Binding-site contacts:
Ligand atom O5 contacts residue ASN694 of chain 1.D at 2.4 Å (h-bond).
Ligand atom O7 contacts residue ASN694 of chain 1.D at 4.1 Å.
Ligand atom C8 contacts residue GLY1116 of chain 1.D at 3.6 Å.
Ligand atom C6 contacts residue ASP781 of chain 1.E at 4.2 Å.
Ligand atom O6 contacts residue ASP781 of chain 1.E at 4.1 Å.
Ligand atom C8 contacts residue ASN694 of chain 1.D at 4.5 Å.
Ligand atom C1 contacts residue ASN694 of chain 1.D at 1.4 Å.
Ligand atom O5 contacts residue ASP781 of chain 1.E at 3.7 Å.
Ligand atom C3 contacts residue ASN694 of chain 1.D at 3.8 Å.
Ligand atom N2 contacts residue ASN694 of chain 1.D at 2.9 Å (h-bond).
Ligand atom C2 contacts residue ASN694 of chain 1.D at 2.4 Å.
Ligand atom C7 contacts residue ASN694 of chain 1.D at 3.7 Å.
Ligand atom C4 contacts residue ASN694 of chain 1.D at 4.2 Å.
Ligand atom C5 contacts residue ASN694 of chain 1.D at 3.7 Å.
Ligand atom O7 contacts residue ILE1115 of chain 1.D at 4.3 Å.

This protein binds this small molecule.
Small molecule (SMILES): CC(=O)N[C@@H]1[C@@H](O)[C@H](O)[C@@H](CO)O[C@H]1O

Sequence of chain 1.D:
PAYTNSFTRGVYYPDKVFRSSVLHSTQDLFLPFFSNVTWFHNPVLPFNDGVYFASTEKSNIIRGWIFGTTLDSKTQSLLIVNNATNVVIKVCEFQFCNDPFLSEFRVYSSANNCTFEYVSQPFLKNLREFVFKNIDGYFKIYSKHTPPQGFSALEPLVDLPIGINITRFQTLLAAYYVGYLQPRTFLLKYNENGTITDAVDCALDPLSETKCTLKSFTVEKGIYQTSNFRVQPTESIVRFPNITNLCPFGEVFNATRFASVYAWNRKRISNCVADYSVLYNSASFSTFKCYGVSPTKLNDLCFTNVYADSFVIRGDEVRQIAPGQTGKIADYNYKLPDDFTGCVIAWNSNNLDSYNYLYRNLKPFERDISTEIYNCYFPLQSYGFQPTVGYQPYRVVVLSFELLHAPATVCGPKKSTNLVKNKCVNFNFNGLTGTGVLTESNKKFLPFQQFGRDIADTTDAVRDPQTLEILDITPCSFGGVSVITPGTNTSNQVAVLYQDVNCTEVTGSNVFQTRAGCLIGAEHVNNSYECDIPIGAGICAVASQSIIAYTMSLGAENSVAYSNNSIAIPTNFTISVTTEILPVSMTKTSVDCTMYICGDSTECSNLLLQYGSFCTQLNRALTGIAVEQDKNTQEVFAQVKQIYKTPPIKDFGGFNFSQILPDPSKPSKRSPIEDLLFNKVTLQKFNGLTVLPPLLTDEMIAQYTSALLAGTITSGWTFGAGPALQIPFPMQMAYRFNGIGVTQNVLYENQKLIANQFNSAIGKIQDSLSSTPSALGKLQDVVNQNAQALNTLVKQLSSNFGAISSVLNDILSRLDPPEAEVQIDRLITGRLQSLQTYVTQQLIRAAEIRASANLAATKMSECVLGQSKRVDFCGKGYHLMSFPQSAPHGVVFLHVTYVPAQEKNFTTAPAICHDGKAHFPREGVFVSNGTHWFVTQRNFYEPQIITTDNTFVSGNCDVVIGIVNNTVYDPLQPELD

Sequence of chain 1.E:
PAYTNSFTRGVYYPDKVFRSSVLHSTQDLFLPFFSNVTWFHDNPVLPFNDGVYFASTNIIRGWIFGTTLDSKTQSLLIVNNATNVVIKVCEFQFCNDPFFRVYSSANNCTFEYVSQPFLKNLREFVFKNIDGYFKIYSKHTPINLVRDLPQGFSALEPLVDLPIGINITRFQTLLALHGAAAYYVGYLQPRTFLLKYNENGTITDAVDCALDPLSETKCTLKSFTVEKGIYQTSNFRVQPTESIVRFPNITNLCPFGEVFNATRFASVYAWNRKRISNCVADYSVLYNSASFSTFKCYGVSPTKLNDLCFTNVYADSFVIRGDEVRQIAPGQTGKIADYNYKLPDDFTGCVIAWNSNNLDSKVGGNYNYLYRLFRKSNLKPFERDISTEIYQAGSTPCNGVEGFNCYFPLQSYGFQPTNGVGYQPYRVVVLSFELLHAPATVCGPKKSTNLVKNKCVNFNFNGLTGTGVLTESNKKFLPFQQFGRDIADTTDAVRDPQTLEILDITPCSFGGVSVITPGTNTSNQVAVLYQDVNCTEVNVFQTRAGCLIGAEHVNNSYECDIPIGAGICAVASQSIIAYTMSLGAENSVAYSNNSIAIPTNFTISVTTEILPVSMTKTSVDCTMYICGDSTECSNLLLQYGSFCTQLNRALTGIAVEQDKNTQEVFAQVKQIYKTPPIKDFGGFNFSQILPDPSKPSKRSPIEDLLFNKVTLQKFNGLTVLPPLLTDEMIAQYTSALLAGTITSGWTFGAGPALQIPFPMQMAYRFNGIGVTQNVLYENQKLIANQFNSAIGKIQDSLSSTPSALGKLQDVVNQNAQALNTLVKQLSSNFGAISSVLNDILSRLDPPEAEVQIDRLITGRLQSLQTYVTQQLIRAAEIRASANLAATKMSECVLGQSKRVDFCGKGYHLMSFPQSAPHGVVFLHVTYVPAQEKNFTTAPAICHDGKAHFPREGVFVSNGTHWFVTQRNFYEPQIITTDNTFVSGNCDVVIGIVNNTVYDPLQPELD